The small molecule below binds the protein below.
Small molecule (SMILES): O=C(O)CF

Sequence of chain 2.A:
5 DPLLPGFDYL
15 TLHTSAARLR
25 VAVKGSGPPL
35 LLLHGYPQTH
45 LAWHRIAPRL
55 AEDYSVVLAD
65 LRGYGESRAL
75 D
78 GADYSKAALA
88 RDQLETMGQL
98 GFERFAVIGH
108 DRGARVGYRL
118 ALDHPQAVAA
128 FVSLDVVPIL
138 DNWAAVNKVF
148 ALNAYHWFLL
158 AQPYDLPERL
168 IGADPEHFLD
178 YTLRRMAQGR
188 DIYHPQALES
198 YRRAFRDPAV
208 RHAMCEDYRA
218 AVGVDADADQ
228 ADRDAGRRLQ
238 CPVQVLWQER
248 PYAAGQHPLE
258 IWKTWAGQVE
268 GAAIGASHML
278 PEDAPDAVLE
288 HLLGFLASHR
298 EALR

Binding-site contacts:
Ligand atom CH3 contacts residue HIS288 of chain 2.A at 4.0 Å.
Ligand atom F contacts residue SER295 of chain 2.A at 4.5 Å.
Ligand atom CH3 contacts residue GLY291 of chain 2.A at 3.7 Å.
Ligand atom CH3 contacts residue GLN241 of chain 2.A at 4.4 Å.
Ligand atom OXT contacts residue PHE292 of chain 2.A at 4.2 Å.
Ligand atom C contacts residue GLN241 of chain 2.A at 4.0 Å.
Ligand atom CH3 contacts residue GLU267 of chain 2.A at 3.5 Å.
Ligand atom OXT contacts residue GLY291 of chain 2.A at 3.7 Å.
Ligand atom F contacts residue GLY291 of chain 2.A at 3.1 Å.
Ligand atom C contacts residue GLY291 of chain 2.A at 4.3 Å.
Ligand atom F contacts residue GLU267 of chain 2.A at 4.5 Å.
Ligand atom C contacts residue PHE292 of chain 2.A at 4.0 Å (hydrophobic).
Ligand atom OXT contacts residue GLU287 of chain 2.A at 3.7 Å.
Ligand atom CH3 contacts residue PHE292 of chain 2.A at 3.5 Å (hydrophobic).
Ligand atom C contacts residue HIS288 of chain 2.A at 3.4 Å.
Ligand atom O contacts residue GLN241 of chain 2.A at 3.3 Å (h-bond).
Ligand atom OXT contacts residue HIS288 of chain 2.A at 3.5 Å (h-bond).
Ligand atom O contacts residue HIS288 of chain 2.A at 2.9 Å (h-bond).
Ligand atom F contacts residue PHE292 of chain 2.A at 3.5 Å.